The protein below binds the small molecule below.
Small molecule (SMILES): Nc1ncnc2c1ncn2[C@@H]1O[C@H](CO[P](=O)(O)O[P](=O)(O)NP(=O)(O)O)[C@@H](O)[C@H]1O

Sequence of chain 1.B:
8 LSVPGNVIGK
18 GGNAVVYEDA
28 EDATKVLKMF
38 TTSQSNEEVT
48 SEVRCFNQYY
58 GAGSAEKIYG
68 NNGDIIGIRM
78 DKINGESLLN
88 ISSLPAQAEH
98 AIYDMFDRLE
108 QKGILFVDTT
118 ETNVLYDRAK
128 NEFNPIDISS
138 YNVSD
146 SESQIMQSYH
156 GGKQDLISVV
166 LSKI

Binding-site contacts:
Ligand atom N7 contacts residue ILE133 of chain 1.B at 3.1 Å.
Ligand atom C2 contacts residue LEU122 of chain 1.B at 3.7 Å (hydrophobic).
Ligand atom C2' contacts residue ILE133 of chain 1.B at 3.6 Å (hydrophobic).
Ligand atom C8 contacts residue ILE133 of chain 1.B at 3.8 Å (hydrophobic).
Ligand atom N3 contacts residue ILE15 of chain 1.B at 3.4 Å.
Ligand atom C8 contacts residue VAL23 of chain 1.B at 3.6 Å (hydrophobic).
Ligand atom C8 contacts residue LYS35 of chain 1.B at 3.6 Å.
Ligand atom O1A contacts residue MG1 of chain 1.H at 2.4 Å.
Ligand atom C5 contacts residue ILE133 of chain 1.B at 3.5 Å (hydrophobic).
Ligand atom O1B contacts residue MG1 of chain 1.H at 2.0 Å.
Ligand atom PA contacts residue MG1 of chain 1.H at 3.5 Å.
Ligand atom O1A contacts residue ASP134 of chain 1.B at 3.0 Å (salt-bridge).
Ligand atom N1 contacts residue LYS79 of chain 1.B at 3.8 Å.
Ligand atom C2 contacts residue ILE15 of chain 1.B at 3.6 Å (hydrophobic).
Ligand atom C2 contacts residue ILE80 of chain 1.B at 3.5 Å (hydrophobic).
Ligand atom O3' contacts residue THR119 of chain 1.B at 2.9 Å (h-bond).
Ligand atom PG contacts residue ASN20 of chain 1.B at 3.7 Å.
Ligand atom C3' contacts residue THR119 of chain 1.B at 3.6 Å.
Ligand atom O2G contacts residue ASN20 of chain 1.B at 3.7 Å.
Ligand atom PB contacts residue MG1 of chain 1.H at 3.4 Å.
Ligand atom C5' contacts residue LYS17 of chain 1.B at 3.5 Å.
Ligand atom O3G contacts residue GLY19 of chain 1.B at 3.2 Å (h-bond).
Ligand atom O3A contacts residue MG1 of chain 1.H at 3.7 Å.
Ligand atom C4 contacts residue ILE15 of chain 1.B at 3.8 Å (hydrophobic).
Ligand atom O1G contacts residue ASN20 of chain 1.B at 3.8 Å.
Ligand atom N1 contacts residue ILE80 of chain 1.B at 2.8 Å (h-bond).
Ligand atom O3G contacts residue ASN20 of chain 1.B at 3.0 Å (h-bond).
Ligand atom O2A contacts residue VAL23 of chain 1.B at 3.6 Å.
Ligand atom N6 contacts residue MET77 of chain 1.B at 3.5 Å (h-bond).
Ligand atom O2A contacts residue LYS35 of chain 1.B at 3.8 Å.
Ligand atom O4' contacts residue GLY16 of chain 1.B at 3.5 Å.
Ligand atom N6 contacts residue ASP78 of chain 1.B at 2.9 Å (salt-bridge).
Ligand atom O2G contacts residue GLY18 of chain 1.B at 3.4 Å.
Ligand atom N7 contacts residue LYS35 of chain 1.B at 3.4 Å (salt-bridge).
Ligand atom O2B contacts residue THR119 of chain 1.B at 3.4 Å (h-bond).
Ligand atom O2G contacts residue GLY19 of chain 1.B at 3.5 Å (h-bond).
Ligand atom N6 contacts residue VAL33 of chain 1.B at 3.6 Å.
Ligand atom O1A contacts residue LYS35 of chain 1.B at 3.0 Å (salt-bridge).
Ligand atom N6 contacts residue ILE80 of chain 1.B at 3.7 Å.
Ligand atom O3A contacts residue GLY18 of chain 1.B at 3.8 Å.